This small molecule binds to this protein.
Small molecule (SMILES): CCC(=O)NO

Sequence of chain 1.B:
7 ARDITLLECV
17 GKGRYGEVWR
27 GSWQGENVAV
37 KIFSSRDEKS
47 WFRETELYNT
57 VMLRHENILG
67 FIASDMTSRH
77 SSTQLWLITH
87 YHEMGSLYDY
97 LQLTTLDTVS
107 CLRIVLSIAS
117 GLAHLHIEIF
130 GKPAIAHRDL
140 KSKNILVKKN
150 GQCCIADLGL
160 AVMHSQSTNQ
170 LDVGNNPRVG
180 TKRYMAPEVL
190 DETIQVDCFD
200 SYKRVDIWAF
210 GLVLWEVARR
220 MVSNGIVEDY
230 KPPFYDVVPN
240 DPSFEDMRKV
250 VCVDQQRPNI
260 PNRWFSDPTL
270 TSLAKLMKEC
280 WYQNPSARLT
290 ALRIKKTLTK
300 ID

Binding-site contacts:
Ligand atom N05 contacts residue VAL188 of chain 1.B at 3.6 Å (h-bond).
Ligand atom O04 contacts residue GLU191 of chain 1.B at 3.9 Å.
Ligand atom N05 contacts residue GLU191 of chain 1.B at 4.4 Å.
Ligand atom O04 contacts residue PHE243 of chain 1.B at 4.1 Å.
Ligand atom O06 contacts residue ILE193 of chain 1.B at 4.1 Å.
Ligand atom C02 contacts residue VAL178 of chain 1.B at 3.2 Å (hydrophobic).
Ligand atom O04 contacts residue VAL178 of chain 1.B at 4.3 Å.
Ligand atom C03 contacts residue GLU191 of chain 1.B at 4.5 Å.
Ligand atom N05 contacts residue ILE193 of chain 1.B at 4.5 Å.
Ligand atom C03 contacts residue VAL188 of chain 1.B at 4.2 Å (hydrophobic).
Ligand atom C01 contacts residue VAL178 of chain 1.B at 4.2 Å (hydrophobic).
Ligand atom O06 contacts residue VAL188 of chain 1.B at 2.4 Å (h-bond).
Ligand atom C01 contacts residue ARG137 of chain 1.B at 4.4 Å.
Ligand atom O06 contacts residue GLU191 of chain 1.B at 3.5 Å.
Ligand atom O06 contacts residue GLU187 of chain 1.B at 4.3 Å.
Ligand atom O04 contacts residue VAL188 of chain 1.B at 4.0 Å.
Ligand atom C03 contacts residue VAL178 of chain 1.B at 4.2 Å (hydrophobic).